Binding-site contacts:
Ligand atom C09 contacts residue LEU49 of chain 1.A at 4.0 Å (hydrophobic).
Ligand atom C15 contacts residue VAL44 of chain 1.A at 4.0 Å (hydrophobic).
Ligand atom C17 contacts residue LEU51 of chain 1.A at 4.0 Å (hydrophobic).
Ligand atom C19 contacts residue TYR54 of chain 1.A at 4.2 Å (hydrophobic).
Ligand atom C08 contacts residue PRO39 of chain 1.A at 3.8 Å (hydrophobic).
Ligand atom C11 contacts residue PRO39 of chain 1.A at 3.7 Å (hydrophobic).
Ligand atom C11 contacts residue LEU49 of chain 1.A at 4.2 Å (hydrophobic).
Ligand atom S13 contacts residue PHE40 of chain 1.A at 4.0 Å.
Ligand atom O24 contacts residue ASN97 of chain 1.A at 4.1 Å.
Ligand atom C25 contacts residue HIS101 of chain 1.A at 3.5 Å.
Ligand atom N21 contacts residue ASN97 of chain 1.A at 4.2 Å.
Ligand atom C05 contacts residue TRP38 of chain 1.A at 3.6 Å (hydrophobic).
Ligand atom O16 contacts residue LEU51 of chain 1.A at 4.2 Å.
Ligand atom C18 contacts residue ASN97 of chain 1.A at 3.3 Å.
Ligand atom C03 contacts residue TRP38 of chain 1.A at 3.7 Å (hydrophobic).
Ligand atom C12 contacts residue PRO39 of chain 1.A at 3.1 Å (hydrophobic).
Ligand atom C07 contacts residue PRO39 of chain 1.A at 3.6 Å (hydrophobic).
Ligand atom O16 contacts residue LEU49 of chain 1.A at 3.7 Å.
Ligand atom C10 contacts residue TRP38 of chain 1.A at 4.1 Å (hydrophobic).
Ligand atom N02 contacts residue TRP38 of chain 1.A at 3.8 Å.
Ligand atom O20 contacts residue ASN97 of chain 1.A at 4.1 Å.
Ligand atom C23 contacts residue ASN97 of chain 1.A at 3.2 Å.
Ligand atom C22 contacts residue TYR96 of chain 1.A at 4.1 Å (hydrophobic).
Ligand atom C07 contacts residue LEU49 of chain 1.A at 4.1 Å (hydrophobic).
Ligand atom C14 contacts residue VAL103 of chain 1.A at 4.2 Å (hydrophobic).
Ligand atom C19 contacts residue VAL44 of chain 1.A at 4.2 Å (hydrophobic).
Ligand atom O20 contacts residue VAL44 of chain 1.A at 4.2 Å.
Ligand atom C14 contacts residue VAL44 of chain 1.A at 3.6 Å (hydrophobic).
Ligand atom C15 contacts residue LEU49 of chain 1.A at 4.2 Å (hydrophobic).
Ligand atom C06 contacts residue TRP38 of chain 1.A at 3.8 Å (hydrophobic).
Ligand atom C11 contacts residue VAL44 of chain 1.A at 4.2 Å (hydrophobic).
Ligand atom O20 contacts residue CYS93 of chain 1.A at 4.3 Å.
Ligand atom C22 contacts residue ASN97 of chain 1.A at 2.9 Å.
Ligand atom O24 contacts residue HIS101 of chain 1.A at 2.5 Å (h-bond).
Ligand atom S13 contacts residue VAL44 of chain 1.A at 3.5 Å.
Ligand atom C19 contacts residue ASN97 of chain 1.A at 4.1 Å.
Ligand atom C12 contacts residue VAL44 of chain 1.A at 3.9 Å (hydrophobic).
Ligand atom O20 contacts residue TYR54 of chain 1.A at 3.5 Å.
Ligand atom C23 contacts residue HIS101 of chain 1.A at 3.6 Å.
Ligand atom C08 contacts residue LEU49 of chain 1.A at 3.9 Å (hydrophobic).

The small molecule below binds the protein below.
Small molecule (SMILES): O=C(NO)c1ccc(-c2csc3c(=O)cc(N4CCOCC4)oc23)cc1

Sequence of chain 1.A:
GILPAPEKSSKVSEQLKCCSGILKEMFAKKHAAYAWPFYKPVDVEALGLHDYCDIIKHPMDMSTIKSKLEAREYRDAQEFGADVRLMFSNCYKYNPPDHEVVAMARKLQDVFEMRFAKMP